Binding-site contacts:
Ligand atom C13 contacts residue TRP51 of chain 1.A at 3.5 Å (hydrophobic).
Ligand atom C07 contacts residue ILE214 of chain 1.A at 3.5 Å (hydrophobic).
Ligand atom C15 contacts residue HIS312 of chain 1.A at 3.8 Å.
Ligand atom C01 contacts residue VAL269 of chain 1.A at 3.3 Å (hydrophobic).
Ligand atom O18 contacts residue HIS312 of chain 1.A at 3.3 Å.
Ligand atom O04 contacts residue PRO210 of chain 1.A at 3.8 Å.
Ligand atom C07 contacts residue PHE242 of chain 1.A at 3.4 Å (hydrophobic).
Ligand atom C02 contacts residue PHE191 of chain 1.A at 3.7 Å (hydrophobic).
Ligand atom O18 contacts residue GLY50 of chain 1.A at 3.7 Å.
Ligand atom C11 contacts residue TYR52 of chain 1.A at 3.5 Å (hydrophobic).
Ligand atom C14 contacts residue ALA156 of chain 1.A at 3.7 Å (hydrophobic).
Ligand atom C08 contacts residue THR159 of chain 1.A at 3.8 Å.
Ligand atom C16 contacts residue TRP51 of chain 1.A at 3.3 Å (hydrophobic).
Ligand atom O17 contacts residue ALA156 of chain 1.A at 3.0 Å (h-bond).
Ligand atom C16 contacts residue GLY50 of chain 1.A at 3.7 Å.
Ligand atom C06 contacts residue ILE214 of chain 1.A at 3.4 Å (hydrophobic).
Ligand atom C03 contacts residue PHE191 of chain 1.A at 3.9 Å (hydrophobic).
Ligand atom C02 contacts residue PRO210 of chain 1.A at 3.6 Å (hydrophobic).
Ligand atom C06 contacts residue PHE191 of chain 1.A at 3.8 Å (hydrophobic).
Ligand atom C15 contacts residue SER155 of chain 1.A at 3.8 Å.
Ligand atom C09 contacts residue THR159 of chain 1.A at 3.7 Å.
Ligand atom C01 contacts residue LEU192 of chain 1.A at 3.6 Å (hydrophobic).
Ligand atom O17 contacts residue SER155 of chain 1.A at 3.1 Å.
Ligand atom C15 contacts residue TRP51 of chain 1.A at 3.5 Å (hydrophobic).
Ligand atom O17 contacts residue GLY50 of chain 1.A at 2.9 Å (h-bond).
Ligand atom C02 contacts residue VAL269 of chain 1.A at 3.5 Å (hydrophobic).
Ligand atom O18 contacts residue TRP51 of chain 1.A at 3.8 Å.
Ligand atom C12 contacts residue PHE191 of chain 1.A at 3.7 Å (hydrophobic).
Ligand atom O17 contacts residue TRP51 of chain 1.A at 2.7 Å (h-bond).
Ligand atom C07 contacts residue PHE191 of chain 1.A at 3.8 Å (hydrophobic).
Ligand atom C05 contacts residue PHE191 of chain 1.A at 3.9 Å (hydrophobic).
Ligand atom C08 contacts residue PHE242 of chain 1.A at 3.3 Å (hydrophobic).
Ligand atom C01 contacts residue PRO210 of chain 1.A at 3.5 Å (hydrophobic).
Ligand atom C09 contacts residue PHE191 of chain 1.A at 3.9 Å (hydrophobic).
Ligand atom C01 contacts residue GLN266 of chain 1.A at 3.9 Å.
Ligand atom C16 contacts residue SER155 of chain 1.A at 3.2 Å.
Ligand atom C06 contacts residue PHE243 of chain 1.A at 3.9 Å (hydrophobic).
Ligand atom O18 contacts residue SER155 of chain 1.A at 3.4 Å.
Ligand atom C01 contacts residue PHE191 of chain 1.A at 3.6 Å (hydrophobic).
Ligand atom C08 contacts residue PHE191 of chain 1.A at 3.8 Å (hydrophobic).

A protein and the small-molecule ligand that binds it are described below.
Small molecule (SMILES): C#CCOc1ccccc1CCCCCC(=O)O

Sequence of chain 1.A:
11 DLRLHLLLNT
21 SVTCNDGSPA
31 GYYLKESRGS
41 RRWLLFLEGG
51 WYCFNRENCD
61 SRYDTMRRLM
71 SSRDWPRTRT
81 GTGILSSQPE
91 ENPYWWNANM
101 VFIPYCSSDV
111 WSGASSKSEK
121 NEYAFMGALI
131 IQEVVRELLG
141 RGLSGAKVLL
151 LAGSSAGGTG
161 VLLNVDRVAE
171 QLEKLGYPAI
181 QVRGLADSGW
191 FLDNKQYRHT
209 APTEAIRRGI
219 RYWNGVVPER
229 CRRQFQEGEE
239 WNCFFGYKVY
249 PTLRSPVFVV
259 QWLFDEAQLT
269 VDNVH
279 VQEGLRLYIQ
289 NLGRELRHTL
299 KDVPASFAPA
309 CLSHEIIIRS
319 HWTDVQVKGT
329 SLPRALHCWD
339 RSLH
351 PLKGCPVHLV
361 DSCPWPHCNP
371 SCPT